Sequence of chain 1.A:
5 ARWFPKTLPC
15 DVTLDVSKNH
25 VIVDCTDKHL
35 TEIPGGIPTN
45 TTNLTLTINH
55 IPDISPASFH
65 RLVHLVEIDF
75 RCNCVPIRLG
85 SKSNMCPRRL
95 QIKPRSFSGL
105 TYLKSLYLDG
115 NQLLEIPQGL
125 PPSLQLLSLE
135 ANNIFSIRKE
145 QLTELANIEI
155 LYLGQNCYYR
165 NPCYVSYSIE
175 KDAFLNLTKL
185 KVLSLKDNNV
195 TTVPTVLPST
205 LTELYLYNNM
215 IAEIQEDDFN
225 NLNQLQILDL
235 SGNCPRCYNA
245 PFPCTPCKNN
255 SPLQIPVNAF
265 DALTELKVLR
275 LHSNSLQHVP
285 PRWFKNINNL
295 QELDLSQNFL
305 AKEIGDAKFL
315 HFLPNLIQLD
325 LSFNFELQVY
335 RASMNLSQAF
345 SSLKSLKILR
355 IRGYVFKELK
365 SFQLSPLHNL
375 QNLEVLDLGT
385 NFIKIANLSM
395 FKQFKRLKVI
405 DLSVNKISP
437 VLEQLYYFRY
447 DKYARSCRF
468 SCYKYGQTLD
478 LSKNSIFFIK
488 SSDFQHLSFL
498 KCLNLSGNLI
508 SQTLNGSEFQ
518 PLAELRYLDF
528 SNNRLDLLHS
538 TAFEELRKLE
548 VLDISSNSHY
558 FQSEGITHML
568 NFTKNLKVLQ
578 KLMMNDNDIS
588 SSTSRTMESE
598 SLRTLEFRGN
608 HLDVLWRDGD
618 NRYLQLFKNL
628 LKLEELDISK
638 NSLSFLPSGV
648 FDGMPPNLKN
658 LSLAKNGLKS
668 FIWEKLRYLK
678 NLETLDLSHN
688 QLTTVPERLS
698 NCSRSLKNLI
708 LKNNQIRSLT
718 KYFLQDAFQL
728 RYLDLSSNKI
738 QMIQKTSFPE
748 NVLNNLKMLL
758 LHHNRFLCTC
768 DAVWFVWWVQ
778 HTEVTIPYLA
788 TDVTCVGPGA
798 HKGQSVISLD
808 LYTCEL

A small-molecule ligand and the protein it binds are described below.
Small molecule (SMILES): CC(=O)N[C@H]1[C@H](O[C@H]2[C@H](O)[C@@H](NC(C)=O)CO[C@@H]2CO)O[C@H](CO)[C@@H](O)[C@@H]1O

Binding-site contacts:
Ligand atom C4 contacts residue ASN47 of chain 1.A at 4.2 Å.
Ligand atom C7 contacts residue GLN129 of chain 1.A at 4.3 Å.
Ligand atom C8 contacts residue GLN129 of chain 1.A at 3.3 Å.
Ligand atom O5 contacts residue ASN47 of chain 1.A at 2.4 Å (h-bond).
Ligand atom C2 contacts residue ASN47 of chain 1.A at 2.5 Å.
Ligand atom C8 contacts residue ASN47 of chain 1.A at 4.3 Å.
Ligand atom O7 contacts residue GLU71 of chain 1.A at 3.7 Å.
Ligand atom C4 contacts residue GLU71 of chain 1.A at 4.0 Å.
Ligand atom C6 contacts residue GLU71 of chain 1.A at 4.1 Å.
Ligand atom O6 contacts residue VAL70 of chain 1.A at 4.3 Å.
Ligand atom C5 contacts residue GLU71 of chain 1.A at 4.1 Å.
Ligand atom N2 contacts residue ASN47 of chain 1.A at 2.9 Å (h-bond).
Ligand atom C5 contacts residue VAL70 of chain 1.A at 4.1 Å (hydrophobic).
Ligand atom C1 contacts residue HIS24 of chain 1.A at 4.2 Å.
Ligand atom C3 contacts residue HIS24 of chain 1.A at 4.5 Å.
Ligand atom C8 contacts residue ILE26 of chain 1.A at 3.7 Å (hydrophobic).
Ligand atom C5 contacts residue ASN47 of chain 1.A at 3.7 Å.
Ligand atom C3 contacts residue ASN47 of chain 1.A at 3.8 Å.
Ligand atom C1 contacts residue ASN47 of chain 1.A at 1.4 Å.
Ligand atom C7 contacts residue ASN47 of chain 1.A at 3.1 Å.
Ligand atom O6 contacts residue SER109 of chain 1.A at 2.8 Å (h-bond).
Ligand atom O7 contacts residue ASN47 of chain 1.A at 2.8 Å (h-bond).
Ligand atom O5 contacts residue GLU71 of chain 1.A at 3.4 Å.
Ligand atom C1 contacts residue GLU71 of chain 1.A at 4.1 Å.
Ligand atom C8 contacts residue LYS108 of chain 1.A at 3.5 Å.
Ligand atom O6 contacts residue GLU71 of chain 1.A at 3.0 Å (salt-bridge).
Ligand atom O5 contacts residue VAL70 of chain 1.A at 3.7 Å.
Ligand atom C1 contacts residue VAL70 of chain 1.A at 4.5 Å (hydrophobic).
Ligand atom C6 contacts residue VAL70 of chain 1.A at 3.9 Å (hydrophobic).
Ligand atom C6 contacts residue SER109 of chain 1.A at 4.0 Å.
Ligand atom C2 contacts residue GLU71 of chain 1.A at 4.2 Å.